A small-molecule ligand and the protein it binds are described below.
Small molecule (SMILES): CC(C)C[C@H](NC(=O)[C@@H](N)CCC(=O)O)C(=O)N[C@@H](Cc1ccccc1)C(=O)N[C@@H](COP(=O)(O)O)C(=O)N[C@@H](C)C(=O)N1CCC[C@H]1C=O

Sequence of chain 1.A:
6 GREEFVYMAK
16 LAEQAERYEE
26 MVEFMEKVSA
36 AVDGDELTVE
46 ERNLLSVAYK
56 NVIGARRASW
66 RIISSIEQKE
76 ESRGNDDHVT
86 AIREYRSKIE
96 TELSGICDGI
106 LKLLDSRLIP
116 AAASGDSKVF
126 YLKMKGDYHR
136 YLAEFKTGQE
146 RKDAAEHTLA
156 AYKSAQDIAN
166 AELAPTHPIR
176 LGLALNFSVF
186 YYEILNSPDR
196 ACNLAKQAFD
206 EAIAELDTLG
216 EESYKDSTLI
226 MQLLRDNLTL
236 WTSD

Binding-site contacts:
Ligand atom CD1 contacts residue TRP236 of chain 1.A at 3.5 Å (hydrophobic).
Ligand atom CD2 contacts residue LEU235 of chain 1.A at 3.8 Å (hydrophobic).
Ligand atom O2P contacts residue ARG135 of chain 1.A at 3.0 Å (salt-bridge).
Ligand atom C contacts residue ASN232 of chain 1.A at 3.7 Å.
Ligand atom CD2 contacts residue ASN232 of chain 1.A at 3.4 Å.
Ligand atom O contacts residue LYS55 of chain 1.A at 3.0 Å (salt-bridge).
Ligand atom O2P contacts residue FMT1 of chain 1.U at 3.1 Å (h-bond).
Ligand atom P contacts residue ARG62 of chain 1.A at 3.8 Å.
Ligand atom O contacts residue LYS55 of chain 1.A at 3.2 Å (salt-bridge).
Ligand atom O contacts residue LEU180 of chain 1.A at 3.7 Å.
Ligand atom O2P contacts residue ARG62 of chain 1.A at 3.0 Å (salt-bridge).
Ligand atom O1P contacts residue TYR136 of chain 1.A at 2.6 Å (h-bond).
Ligand atom O contacts residue VAL184 of chain 1.A at 3.5 Å.
Ligand atom CB contacts residue LEU228 of chain 1.A at 3.9 Å (hydrophobic).
Ligand atom CB contacts residue LEU235 of chain 1.A at 3.7 Å (hydrophobic).
Ligand atom CB contacts residue ASN232 of chain 1.A at 3.8 Å.
Ligand atom O3P contacts residue TYR136 of chain 1.A at 3.7 Å.
Ligand atom CA contacts residue ASN232 of chain 1.A at 3.4 Å.
Ligand atom CB contacts residue ASN181 of chain 1.A at 3.5 Å.
Ligand atom CD contacts residue ILE225 of chain 1.A at 3.5 Å (hydrophobic).
Ligand atom O1P contacts residue ARG135 of chain 1.A at 2.8 Å (salt-bridge).
Ligand atom N contacts residue LEU180 of chain 1.A at 3.5 Å.
Ligand atom C contacts residue LEU180 of chain 1.A at 3.5 Å (hydrophobic).
Ligand atom O contacts residue LEU180 of chain 1.A at 3.9 Å.
Ligand atom CB contacts residue ASN181 of chain 1.A at 3.4 Å.
Ligand atom CA contacts residue ASN181 of chain 1.A at 3.7 Å.
Ligand atom N contacts residue ASN232 of chain 1.A at 3.0 Å (h-bond).
Ligand atom O contacts residue FMT1 of chain 1.U at 3.2 Å (h-bond).
Ligand atom CD2 contacts residue TRP236 of chain 1.A at 3.1 Å (hydrophobic).
Ligand atom P contacts residue TYR136 of chain 1.A at 3.8 Å.
Ligand atom CA contacts residue LYS55 of chain 1.A at 3.8 Å.
Ligand atom C contacts residue ASN181 of chain 1.A at 3.7 Å.
Ligand atom C contacts residue LEU235 of chain 1.A at 3.7 Å (hydrophobic).
Ligand atom N contacts residue ASN181 of chain 1.A at 2.9 Å (h-bond).
Ligand atom O contacts residue LEU228 of chain 1.A at 3.9 Å.
Ligand atom O3P contacts residue ARG62 of chain 1.A at 2.7 Å (salt-bridge).
Ligand atom O contacts residue ASN232 of chain 1.A at 2.9 Å (h-bond).
Ligand atom N contacts residue FMT1 of chain 1.U at 3.8 Å.
Ligand atom CA contacts residue ASN181 of chain 1.A at 3.7 Å.
Ligand atom O contacts residue LEU235 of chain 1.A at 3.2 Å.